Sequence of chain 45.A:
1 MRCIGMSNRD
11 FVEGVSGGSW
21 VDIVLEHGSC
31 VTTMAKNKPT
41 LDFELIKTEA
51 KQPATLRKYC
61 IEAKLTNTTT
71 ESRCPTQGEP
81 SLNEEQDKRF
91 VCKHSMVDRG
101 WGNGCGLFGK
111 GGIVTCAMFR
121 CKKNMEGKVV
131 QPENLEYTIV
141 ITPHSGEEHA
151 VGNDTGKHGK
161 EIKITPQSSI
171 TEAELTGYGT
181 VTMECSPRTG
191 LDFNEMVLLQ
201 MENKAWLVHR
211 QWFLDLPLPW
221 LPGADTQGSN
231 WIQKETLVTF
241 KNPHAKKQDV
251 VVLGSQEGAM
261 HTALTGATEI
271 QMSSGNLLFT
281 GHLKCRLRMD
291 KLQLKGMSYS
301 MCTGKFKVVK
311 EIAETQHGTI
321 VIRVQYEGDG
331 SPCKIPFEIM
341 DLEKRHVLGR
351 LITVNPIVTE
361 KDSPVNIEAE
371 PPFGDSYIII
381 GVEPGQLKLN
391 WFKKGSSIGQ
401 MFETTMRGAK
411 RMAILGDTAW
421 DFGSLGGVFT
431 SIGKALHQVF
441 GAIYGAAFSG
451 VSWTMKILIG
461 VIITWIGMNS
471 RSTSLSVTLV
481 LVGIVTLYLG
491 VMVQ

A small-molecule ligand and the protein it binds are described below.
Small molecule (SMILES): CC(=O)N[C@@H]1[C@@H](O)[C@H](O)[C@@H](CO)O[C@H]1O

Binding-site contacts:
Ligand atom C3 contacts residue ASN67 of chain 45.A at 3.8 Å.
Ligand atom C8 contacts residue ASN67 of chain 45.A at 4.0 Å.
Ligand atom O7 contacts residue MET118 of chain 45.A at 3.5 Å.
Ligand atom C1 contacts residue ASN67 of chain 45.A at 1.4 Å.
Ligand atom C2 contacts residue ASN67 of chain 45.A at 2.5 Å.
Ligand atom N2 contacts residue ASN67 of chain 45.A at 2.9 Å (h-bond).
Ligand atom C8 contacts residue MET118 of chain 45.A at 3.8 Å (hydrophobic).
Ligand atom C5 contacts residue ASN67 of chain 45.A at 3.7 Å.
Ligand atom C8 contacts residue PHE90 of chain 45.A at 4.0 Å (hydrophobic).
Ligand atom C7 contacts residue ASN67 of chain 45.A at 3.2 Å.
Ligand atom O7 contacts residue ASN67 of chain 45.A at 3.0 Å (h-bond).
Ligand atom O5 contacts residue ASN67 of chain 45.A at 2.4 Å (h-bond).
Ligand atom C7 contacts residue MET118 of chain 45.A at 4.0 Å (hydrophobic).
Ligand atom C4 contacts residue ASN67 of chain 45.A at 4.2 Å.